This small molecule binds to this protein.
Small molecule (SMILES): CC(=O)N[C@H]1[C@H](O[C@H]2[C@H](O)[C@@H](NC(C)=O)CO[C@@H]2CO)O[C@H](CO)[C@@H](O)[C@@H]1O

Sequence of chain 2.C:
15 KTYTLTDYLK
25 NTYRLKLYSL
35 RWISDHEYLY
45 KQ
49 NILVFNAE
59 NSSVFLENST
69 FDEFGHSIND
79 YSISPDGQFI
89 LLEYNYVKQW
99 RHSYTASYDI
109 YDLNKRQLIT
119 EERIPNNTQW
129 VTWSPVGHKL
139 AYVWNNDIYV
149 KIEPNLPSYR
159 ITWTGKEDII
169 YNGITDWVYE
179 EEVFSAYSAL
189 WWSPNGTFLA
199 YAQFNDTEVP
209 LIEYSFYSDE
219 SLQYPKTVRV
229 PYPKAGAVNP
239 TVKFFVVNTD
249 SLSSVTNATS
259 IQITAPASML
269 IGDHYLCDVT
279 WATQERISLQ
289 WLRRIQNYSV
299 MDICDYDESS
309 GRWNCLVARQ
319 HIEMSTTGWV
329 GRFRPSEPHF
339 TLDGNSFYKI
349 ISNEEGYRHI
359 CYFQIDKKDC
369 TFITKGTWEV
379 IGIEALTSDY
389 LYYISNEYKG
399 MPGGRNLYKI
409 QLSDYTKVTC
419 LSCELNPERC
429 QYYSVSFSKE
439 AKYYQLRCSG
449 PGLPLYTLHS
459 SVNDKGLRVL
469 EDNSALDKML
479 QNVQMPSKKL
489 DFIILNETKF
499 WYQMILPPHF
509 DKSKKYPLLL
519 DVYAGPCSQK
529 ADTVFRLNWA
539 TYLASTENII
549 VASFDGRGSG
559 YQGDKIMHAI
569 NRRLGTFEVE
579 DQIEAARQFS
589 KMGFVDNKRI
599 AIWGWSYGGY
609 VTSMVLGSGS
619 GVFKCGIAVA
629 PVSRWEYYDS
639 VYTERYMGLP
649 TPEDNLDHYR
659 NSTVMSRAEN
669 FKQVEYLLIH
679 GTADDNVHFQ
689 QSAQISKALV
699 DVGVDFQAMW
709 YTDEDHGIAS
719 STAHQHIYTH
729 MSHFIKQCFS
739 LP

Binding-site contacts:
Ligand atom C4 contacts residue ASN203 of chain 2.C at 4.3 Å.
Ligand atom N2 contacts residue ILE168 of chain 2.C at 3.7 Å.
Ligand atom C3 contacts residue ASN203 of chain 2.C at 4.0 Å.
Ligand atom C7 contacts residue ASN203 of chain 2.C at 3.8 Å.
Ligand atom C5 contacts residue ASN203 of chain 2.C at 3.6 Å.
Ligand atom O5 contacts residue THR205 of chain 2.C at 3.8 Å.
Ligand atom C8 contacts residue GLU206 of chain 2.C at 3.7 Å.
Ligand atom C1 contacts residue ILE168 of chain 2.C at 4.4 Å (hydrophobic).
Ligand atom O5 contacts residue ASN203 of chain 2.C at 2.3 Å (h-bond).
Ligand atom O7 contacts residue THR205 of chain 2.C at 4.2 Å.
Ligand atom O7 contacts residue LYS241 of chain 2.C at 4.5 Å.
Ligand atom O7 contacts residue GLN201 of chain 2.C at 3.3 Å (h-bond).
Ligand atom O7 contacts residue ILE168 of chain 2.C at 3.8 Å.
Ligand atom C1 contacts residue THR205 of chain 2.C at 3.7 Å.
Ligand atom C5 contacts residue THR205 of chain 2.C at 3.5 Å.
Ligand atom O7 contacts residue ASN203 of chain 2.C at 3.7 Å.
Ligand atom N2 contacts residue ASN203 of chain 2.C at 3.1 Å (h-bond).
Ligand atom C6 contacts residue THR205 of chain 2.C at 3.9 Å.
Ligand atom C7 contacts residue GLU206 of chain 2.C at 4.5 Å.
Ligand atom C7 contacts residue ILE168 of chain 2.C at 3.9 Å (hydrophobic).
Ligand atom C2 contacts residue ASN203 of chain 2.C at 2.6 Å.
Ligand atom C1 contacts residue ASN203 of chain 2.C at 1.4 Å.